Binding-site contacts:
Ligand atom C contacts residue VAL63 of chain 1.A at 3.9 Å (hydrophobic).
Ligand atom O contacts residue LEU119 of chain 1.A at 3.1 Å.
Ligand atom N contacts residue GLY64 of chain 1.A at 3.3 Å (h-bond).
Ligand atom N contacts residue GLY61 of chain 1.A at 4.2 Å.
Ligand atom SD contacts residue VAL63 of chain 1.A at 4.1 Å.
Ligand atom C contacts residue CYS118 of chain 1.A at 3.6 Å (hydrophobic).
Ligand atom C contacts residue GLY117 of chain 1.A at 3.5 Å.
Ligand atom O contacts residue VAL63 of chain 1.A at 4.0 Å.
Ligand atom O contacts residue ARG60 of chain 1.A at 3.7 Å.
Ligand atom C contacts residue LEU119 of chain 1.A at 3.8 Å (hydrophobic).
Ligand atom O contacts residue CYS118 of chain 1.A at 3.6 Å.
Ligand atom C contacts residue GLY61 of chain 1.A at 4.2 Å.
Ligand atom O contacts residue GLY61 of chain 1.A at 3.6 Å (h-bond).
Ligand atom CB contacts residue GLY117 of chain 1.A at 3.3 Å.
Ligand atom SD contacts residue GLY117 of chain 1.A at 4.0 Å.
Ligand atom CE contacts residue GLU116 of chain 1.A at 3.7 Å.
Ligand atom CG contacts residue HIS161 of chain 1.A at 3.6 Å.
Ligand atom C contacts residue GLY62 of chain 1.A at 4.2 Å.
Ligand atom O contacts residue VAL63 of chain 1.A at 4.0 Å.
Ligand atom N contacts residue LEU119 of chain 1.A at 2.9 Å.
Ligand atom CA contacts residue LEU119 of chain 1.A at 3.9 Å (hydrophobic).
Ligand atom CB contacts residue GLY117 of chain 1.A at 3.5 Å.
Ligand atom O contacts residue GLY117 of chain 1.A at 4.0 Å.
Ligand atom OXT contacts residue TYR154 of chain 1.A at 3.9 Å.
Ligand atom OXT contacts residue VAL63 of chain 1.A at 3.0 Å.
Ligand atom CA contacts residue GLY61 of chain 1.A at 3.6 Å.
Ligand atom C contacts residue GLY61 of chain 1.A at 3.6 Å.
Ligand atom CA contacts residue CYS118 of chain 1.A at 3.5 Å (hydrophobic).
Ligand atom CB contacts residue VAL63 of chain 1.A at 3.9 Å (hydrophobic).
Ligand atom CG contacts residue GLY117 of chain 1.A at 3.1 Å.
Ligand atom CG contacts residue GLU162 of chain 1.A at 3.7 Å.
Ligand atom O contacts residue TYR154 of chain 1.A at 4.1 Å.
Ligand atom SD contacts residue HIS161 of chain 1.A at 4.0 Å.
Ligand atom CE contacts residue GLY117 of chain 1.A at 3.3 Å.
Ligand atom N contacts residue CYS118 of chain 1.A at 4.2 Å.
Ligand atom N contacts residue CYS118 of chain 1.A at 3.9 Å.
Ligand atom N contacts residue GLY117 of chain 1.A at 3.8 Å.
Ligand atom OXT contacts residue GLY62 of chain 1.A at 4.2 Å.
Ligand atom N contacts residue GLY61 of chain 1.A at 3.4 Å (h-bond).
Ligand atom CA contacts residue GLY117 of chain 1.A at 3.3 Å.

Sequence of chain 1.A:
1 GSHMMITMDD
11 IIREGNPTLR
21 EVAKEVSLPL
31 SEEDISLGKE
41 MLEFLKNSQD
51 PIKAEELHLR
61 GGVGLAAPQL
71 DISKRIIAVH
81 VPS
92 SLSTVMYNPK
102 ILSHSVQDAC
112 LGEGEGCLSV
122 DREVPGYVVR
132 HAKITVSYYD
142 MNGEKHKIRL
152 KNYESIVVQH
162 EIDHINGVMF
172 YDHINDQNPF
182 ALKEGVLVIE

A protein and the small-molecule ligand that binds it are described below.
Small molecule (SMILES): CSCC[C@H](N)C(=O)N[C@@H](C)C(=O)N[C@@H](CO)C(=O)O